This small molecule binds to this protein.
Small molecule (SMILES): CCCCCCCCCCCC[N+](C)(C)CCCS(=O)(=O)O

Sequence of chain 4.A:
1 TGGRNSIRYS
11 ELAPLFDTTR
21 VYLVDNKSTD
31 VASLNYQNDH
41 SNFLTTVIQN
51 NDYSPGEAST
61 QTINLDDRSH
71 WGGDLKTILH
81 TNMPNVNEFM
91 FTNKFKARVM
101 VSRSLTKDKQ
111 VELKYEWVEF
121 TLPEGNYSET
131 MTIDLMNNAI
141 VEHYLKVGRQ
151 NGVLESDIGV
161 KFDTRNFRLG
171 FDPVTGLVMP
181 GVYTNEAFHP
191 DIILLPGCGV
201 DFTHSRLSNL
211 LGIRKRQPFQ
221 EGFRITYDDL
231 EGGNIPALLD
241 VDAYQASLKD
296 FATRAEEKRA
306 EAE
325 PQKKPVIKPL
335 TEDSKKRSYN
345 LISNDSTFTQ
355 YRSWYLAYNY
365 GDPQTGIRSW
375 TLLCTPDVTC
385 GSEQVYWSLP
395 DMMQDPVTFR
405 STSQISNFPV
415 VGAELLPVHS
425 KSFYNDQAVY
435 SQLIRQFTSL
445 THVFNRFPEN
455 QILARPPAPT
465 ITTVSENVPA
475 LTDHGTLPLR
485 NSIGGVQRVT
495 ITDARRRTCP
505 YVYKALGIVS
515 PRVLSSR

Binding-site contacts:
Ligand atom O1S contacts residue GLY222 of chain 4.A at 3.0 Å (h-bond).
Ligand atom S1 contacts residue LYS215 of chain 4.A at 4.1 Å.
Ligand atom N1 contacts residue TRP374 of chain 4.A at 3.5 Å.
Ligand atom O1S contacts residue ARG224 of chain 4.A at 2.9 Å (salt-bridge).
Ligand atom O2S contacts residue LYS215 of chain 4.A at 3.1 Å (salt-bridge).
Ligand atom S1 contacts residue TRP374 of chain 4.A at 4.4 Å.
Ligand atom O3S contacts residue ARG224 of chain 4.A at 3.8 Å.
Ligand atom S1 contacts residue GLY222 of chain 4.A at 3.8 Å.
Ligand atom C2 contacts residue ARG224 of chain 4.A at 4.0 Å.
Ligand atom O1S contacts residue LYS215 of chain 4.A at 3.9 Å.
Ligand atom O2S contacts residue GLY222 of chain 4.A at 3.4 Å (h-bond).
Ligand atom O1S contacts residue TRP374 of chain 4.A at 4.0 Å.
Ligand atom C1 contacts residue TRP374 of chain 4.A at 3.3 Å (hydrophobic).
Ligand atom O1S contacts residue PHE223 of chain 4.A at 3.2 Å.
Ligand atom C3 contacts residue ASP229 of chain 4.A at 4.4 Å.
Ligand atom C1 contacts residue ARG224 of chain 4.A at 4.1 Å.
Ligand atom C3 contacts residue TRP374 of chain 4.A at 4.0 Å (hydrophobic).
Ligand atom S1 contacts residue ARG224 of chain 4.A at 4.0 Å.
Ligand atom C2 contacts residue TRP374 of chain 4.A at 4.0 Å (hydrophobic).